Sequence of chain 1.B:
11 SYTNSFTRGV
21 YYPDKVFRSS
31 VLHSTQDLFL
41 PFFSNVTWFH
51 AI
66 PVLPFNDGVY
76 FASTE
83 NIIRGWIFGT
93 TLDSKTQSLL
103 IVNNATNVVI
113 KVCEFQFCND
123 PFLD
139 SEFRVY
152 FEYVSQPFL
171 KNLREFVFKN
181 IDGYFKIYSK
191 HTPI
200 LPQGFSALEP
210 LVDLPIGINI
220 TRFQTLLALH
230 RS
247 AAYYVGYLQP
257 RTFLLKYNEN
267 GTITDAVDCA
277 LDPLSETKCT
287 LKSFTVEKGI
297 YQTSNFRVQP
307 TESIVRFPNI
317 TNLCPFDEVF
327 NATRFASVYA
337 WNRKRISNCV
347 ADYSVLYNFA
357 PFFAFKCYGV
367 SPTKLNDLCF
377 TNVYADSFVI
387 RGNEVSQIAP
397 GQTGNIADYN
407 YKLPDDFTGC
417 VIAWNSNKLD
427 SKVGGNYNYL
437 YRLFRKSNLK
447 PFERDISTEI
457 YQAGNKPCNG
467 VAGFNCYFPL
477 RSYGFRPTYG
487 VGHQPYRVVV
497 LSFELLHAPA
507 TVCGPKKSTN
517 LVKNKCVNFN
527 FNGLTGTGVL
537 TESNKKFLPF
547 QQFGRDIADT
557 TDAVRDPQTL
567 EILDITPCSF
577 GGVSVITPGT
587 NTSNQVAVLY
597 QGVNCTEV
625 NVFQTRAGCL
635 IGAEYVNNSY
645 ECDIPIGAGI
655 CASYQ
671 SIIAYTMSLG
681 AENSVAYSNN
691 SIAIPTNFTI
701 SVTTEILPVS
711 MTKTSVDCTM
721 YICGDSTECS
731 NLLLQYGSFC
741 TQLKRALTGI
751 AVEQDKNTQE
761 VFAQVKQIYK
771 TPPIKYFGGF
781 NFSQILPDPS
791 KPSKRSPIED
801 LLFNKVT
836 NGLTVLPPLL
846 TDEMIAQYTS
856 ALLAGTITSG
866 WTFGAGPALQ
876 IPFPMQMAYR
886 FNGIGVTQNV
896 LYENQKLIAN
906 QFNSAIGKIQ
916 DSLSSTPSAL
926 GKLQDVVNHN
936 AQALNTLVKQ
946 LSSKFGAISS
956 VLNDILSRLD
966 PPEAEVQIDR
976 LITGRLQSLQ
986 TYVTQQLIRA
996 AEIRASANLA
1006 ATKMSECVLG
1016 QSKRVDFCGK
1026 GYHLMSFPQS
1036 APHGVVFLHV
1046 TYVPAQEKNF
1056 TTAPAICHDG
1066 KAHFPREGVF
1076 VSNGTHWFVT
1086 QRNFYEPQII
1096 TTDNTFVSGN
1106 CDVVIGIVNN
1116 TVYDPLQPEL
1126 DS

Binding-site contacts:
Ligand atom C3 contacts residue ASN1114 of chain 1.B at 3.8 Å.
Ligand atom N2 contacts residue ASN1114 of chain 1.B at 2.9 Å (h-bond).
Ligand atom C1 contacts residue ASN1114 of chain 1.B at 1.4 Å.
Ligand atom C5 contacts residue ASN1114 of chain 1.B at 3.7 Å.
Ligand atom C4 contacts residue ASN1114 of chain 1.B at 4.2 Å.
Ligand atom O7 contacts residue ASN1114 of chain 1.B at 3.8 Å.
Ligand atom C8 contacts residue VAL1113 of chain 1.B at 4.2 Å (hydrophobic).
Ligand atom C8 contacts residue ILE1112 of chain 1.B at 3.5 Å (hydrophobic).
Ligand atom C7 contacts residue ASN1114 of chain 1.B at 3.5 Å.
Ligand atom O5 contacts residue ASN1114 of chain 1.B at 2.4 Å (h-bond).
Ligand atom C2 contacts residue ASN1114 of chain 1.B at 2.5 Å.
Ligand atom C8 contacts residue ASN1114 of chain 1.B at 4.3 Å.

The small molecule below binds the protein below.
Small molecule (SMILES): CC(=O)N[C@H]1[C@H](O[C@H]2[C@H](O)[C@@H](NC(C)=O)CO[C@@H]2CO)O[C@H](CO)[C@@H](O)[C@@H]1O